Sequence of chain 7.C:
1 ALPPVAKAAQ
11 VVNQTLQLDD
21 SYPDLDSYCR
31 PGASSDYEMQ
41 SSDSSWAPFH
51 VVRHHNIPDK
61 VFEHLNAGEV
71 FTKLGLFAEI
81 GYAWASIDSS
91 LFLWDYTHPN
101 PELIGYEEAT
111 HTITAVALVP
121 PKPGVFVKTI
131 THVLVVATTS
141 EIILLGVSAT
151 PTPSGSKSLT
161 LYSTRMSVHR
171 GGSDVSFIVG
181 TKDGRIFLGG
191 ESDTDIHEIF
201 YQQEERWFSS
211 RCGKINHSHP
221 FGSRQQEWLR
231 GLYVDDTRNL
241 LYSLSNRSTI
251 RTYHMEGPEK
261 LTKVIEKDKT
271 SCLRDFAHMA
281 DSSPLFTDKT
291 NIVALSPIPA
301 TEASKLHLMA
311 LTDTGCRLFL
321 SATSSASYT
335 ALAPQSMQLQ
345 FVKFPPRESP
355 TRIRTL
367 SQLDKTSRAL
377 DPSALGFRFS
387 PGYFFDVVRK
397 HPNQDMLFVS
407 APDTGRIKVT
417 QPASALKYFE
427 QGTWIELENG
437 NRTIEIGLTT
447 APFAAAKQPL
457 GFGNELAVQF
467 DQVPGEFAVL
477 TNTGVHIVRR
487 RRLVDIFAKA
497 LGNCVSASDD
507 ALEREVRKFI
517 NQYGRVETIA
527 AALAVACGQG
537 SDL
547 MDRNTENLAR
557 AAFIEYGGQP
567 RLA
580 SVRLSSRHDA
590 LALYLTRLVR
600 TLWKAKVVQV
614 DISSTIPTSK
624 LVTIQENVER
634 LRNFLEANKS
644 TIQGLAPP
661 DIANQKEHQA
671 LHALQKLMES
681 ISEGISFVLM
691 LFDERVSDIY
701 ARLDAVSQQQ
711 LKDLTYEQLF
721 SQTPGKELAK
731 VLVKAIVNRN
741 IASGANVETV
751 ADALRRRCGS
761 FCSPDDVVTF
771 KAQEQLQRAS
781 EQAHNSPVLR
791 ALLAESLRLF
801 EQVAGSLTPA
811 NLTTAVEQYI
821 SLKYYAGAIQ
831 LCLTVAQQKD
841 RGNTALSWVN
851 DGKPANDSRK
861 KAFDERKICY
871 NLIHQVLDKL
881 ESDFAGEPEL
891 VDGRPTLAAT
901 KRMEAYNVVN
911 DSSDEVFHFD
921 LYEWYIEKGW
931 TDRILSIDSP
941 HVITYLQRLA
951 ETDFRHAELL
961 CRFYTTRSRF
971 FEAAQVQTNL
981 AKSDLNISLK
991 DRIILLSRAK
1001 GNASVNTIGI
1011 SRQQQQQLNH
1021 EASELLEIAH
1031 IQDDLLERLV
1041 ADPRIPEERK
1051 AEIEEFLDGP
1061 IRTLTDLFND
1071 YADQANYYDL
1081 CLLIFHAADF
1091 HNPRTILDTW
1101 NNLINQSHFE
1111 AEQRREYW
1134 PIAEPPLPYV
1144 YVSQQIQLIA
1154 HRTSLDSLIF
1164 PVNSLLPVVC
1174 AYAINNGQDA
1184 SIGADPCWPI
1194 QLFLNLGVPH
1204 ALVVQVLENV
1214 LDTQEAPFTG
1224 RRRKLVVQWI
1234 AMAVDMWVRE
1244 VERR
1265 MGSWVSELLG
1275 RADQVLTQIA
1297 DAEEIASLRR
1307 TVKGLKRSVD

Binding-site contacts:
Ligand atom O contacts residue GLN203 of chain 7.C at 3.5 Å (h-bond).
Ligand atom CA contacts residue GLY105 of chain 7.C at 3.6 Å.
Ligand atom N contacts residue VAL125 of chain 7.C at 3.5 Å (h-bond).
Ligand atom O contacts residue TYR162 of chain 7.C at 3.6 Å.
Ligand atom C contacts residue GLY105 of chain 7.C at 3.8 Å.
Ligand atom O contacts residue VAL127 of chain 7.C at 3.5 Å.
Ligand atom O contacts residue VAL127 of chain 7.C at 2.5 Å (h-bond).
Ligand atom CA contacts residue VAL125 of chain 7.C at 3.4 Å (hydrophobic).
Ligand atom N contacts residue SER163 of chain 7.C at 3.9 Å.
Ligand atom CA contacts residue SER163 of chain 7.C at 3.7 Å.
Ligand atom CD2 contacts residue PHE126 of chain 7.C at 3.4 Å (hydrophobic).
Ligand atom CG contacts residue TYR162 of chain 7.C at 3.9 Å (hydrophobic).
Ligand atom CD2 contacts residue LEU161 of chain 7.C at 3.6 Å (hydrophobic).
Ligand atom CD1 contacts residue GLY124 of chain 7.C at 3.9 Å.
Ligand atom CD1 contacts residue TYR162 of chain 7.C at 3.5 Å (hydrophobic).
Ligand atom CD1 contacts residue GLN203 of chain 7.C at 3.5 Å.
Ligand atom C contacts residue VAL127 of chain 7.C at 3.7 Å (hydrophobic).
Ligand atom CA contacts residue LEU161 of chain 7.C at 3.5 Å (hydrophobic).
Ligand atom CA contacts residue ILE130 of chain 7.C at 3.5 Å (hydrophobic).
Ligand atom O contacts residue ILE130 of chain 7.C at 3.7 Å.
Ligand atom CA contacts residue PHE126 of chain 7.C at 3.9 Å (hydrophobic).
Ligand atom O contacts residue PHE126 of chain 7.C at 3.4 Å.
Ligand atom N contacts residue GLY105 of chain 7.C at 2.8 Å (h-bond).
Ligand atom CB contacts residue TYR162 of chain 7.C at 3.5 Å (hydrophobic).
Ligand atom O contacts residue SER163 of chain 7.C at 3.1 Å (h-bond).
Ligand atom CD contacts residue GLN203 of chain 7.C at 3.5 Å.
Ligand atom C contacts residue ILE130 of chain 7.C at 3.9 Å (hydrophobic).
Ligand atom N contacts residue LEU161 of chain 7.C at 3.2 Å (h-bond).
Ligand atom SD contacts residue ARG165 of chain 7.C at 3.5 Å.
Ligand atom CD contacts residue ARG165 of chain 7.C at 3.8 Å.
Ligand atom CA contacts residue GLY105 of chain 7.C at 3.9 Å.
Ligand atom CB contacts residue ILE104 of chain 7.C at 3.6 Å (hydrophobic).
Ligand atom O contacts residue GLY105 of chain 7.C at 3.7 Å.
Ligand atom C contacts residue LEU161 of chain 7.C at 3.9 Å (hydrophobic).
Ligand atom OE1 contacts residue ARG165 of chain 7.C at 2.9 Å (salt-bridge).
Ligand atom CB contacts residue GLY105 of chain 7.C at 3.2 Å.
Ligand atom CB contacts residue VAL125 of chain 7.C at 3.3 Å (hydrophobic).
Ligand atom CE contacts residue ARG165 of chain 7.C at 3.8 Å.
Ligand atom CB contacts residue ILE130 of chain 7.C at 3.6 Å (hydrophobic).
Ligand atom O contacts residue LEU161 of chain 7.C at 3.4 Å (h-bond).

A protein and the small-molecule ligand that binds it are described below.
Small molecule (SMILES): CSCC[C@H](NC(=O)[C@@H]1CCCN1C(=O)[C@H](CC(C)C)NC(=O)[C@H](CC(C)C)NC(=O)[C@H](CCCCN)NC(=O)[C@H](C)NC(=O)[C@H](CCCCN)NC(=O)[C@@H](N)CCCN=C(N)N)C(=O)N[C@@H](CCC(=O)O)C(=O)N[C@@H](CCC(=O)O)C(=O)N[C@@H](C)C(=O)N[C@@H](CC(C)C)C(=O)N[C@@H](CC(C)C)C(=O)N1CCC[C@H]1C=O